Sequence of chain 1.A:
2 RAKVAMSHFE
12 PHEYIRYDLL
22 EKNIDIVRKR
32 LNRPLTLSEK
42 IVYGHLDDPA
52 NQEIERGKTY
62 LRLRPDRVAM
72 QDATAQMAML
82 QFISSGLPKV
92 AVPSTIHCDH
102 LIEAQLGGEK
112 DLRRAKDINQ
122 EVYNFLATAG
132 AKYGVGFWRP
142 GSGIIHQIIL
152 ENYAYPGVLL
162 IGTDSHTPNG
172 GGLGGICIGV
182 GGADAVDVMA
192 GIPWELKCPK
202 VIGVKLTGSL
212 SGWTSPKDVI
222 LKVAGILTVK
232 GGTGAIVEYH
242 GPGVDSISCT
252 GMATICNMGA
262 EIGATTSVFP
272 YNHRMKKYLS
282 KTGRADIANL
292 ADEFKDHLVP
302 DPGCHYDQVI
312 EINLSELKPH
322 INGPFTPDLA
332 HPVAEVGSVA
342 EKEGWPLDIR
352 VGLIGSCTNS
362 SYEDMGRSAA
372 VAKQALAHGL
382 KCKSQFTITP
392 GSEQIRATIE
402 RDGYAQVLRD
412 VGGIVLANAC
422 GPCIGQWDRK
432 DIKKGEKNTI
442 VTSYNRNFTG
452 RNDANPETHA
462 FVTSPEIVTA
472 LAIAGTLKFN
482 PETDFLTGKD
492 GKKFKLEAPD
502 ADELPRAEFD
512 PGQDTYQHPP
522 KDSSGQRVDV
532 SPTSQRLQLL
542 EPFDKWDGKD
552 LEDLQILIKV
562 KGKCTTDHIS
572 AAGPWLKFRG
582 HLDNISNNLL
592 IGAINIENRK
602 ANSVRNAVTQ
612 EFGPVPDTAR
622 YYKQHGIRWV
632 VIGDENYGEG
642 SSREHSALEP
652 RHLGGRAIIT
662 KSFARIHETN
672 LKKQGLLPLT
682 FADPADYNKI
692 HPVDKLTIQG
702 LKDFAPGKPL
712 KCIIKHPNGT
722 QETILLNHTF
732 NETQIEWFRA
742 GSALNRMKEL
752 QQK

Binding-site contacts:
Ligand atom O6 contacts residue GLY235 of chain 1.A at 3.4 Å.
Ligand atom C4 contacts residue ARG666 of chain 1.A at 4.0 Å.
Ligand atom O4 contacts residue ARG666 of chain 1.A at 3.3 Å.
Ligand atom O3 contacts residue ARG666 of chain 1.A at 4.1 Å.
Ligand atom C6 contacts residue GLY235 of chain 1.A at 3.8 Å.
Ligand atom C5 contacts residue GLY235 of chain 1.A at 3.8 Å.
Ligand atom O1 contacts residue LYS198 of chain 1.A at 4.3 Å.
Ligand atom O5 contacts residue GLY235 of chain 1.A at 4.3 Å.
Ligand atom C5 contacts residue LYS198 of chain 1.A at 4.0 Å.
Ligand atom O5 contacts residue GLY58 of chain 1.A at 4.3 Å.
Ligand atom O6 contacts residue THR234 of chain 1.A at 4.1 Å.
Ligand atom O3 contacts residue LYS198 of chain 1.A at 3.8 Å.
Ligand atom O4 contacts residue LYS198 of chain 1.A at 3.6 Å.
Ligand atom C1 contacts residue LYS198 of chain 1.A at 3.4 Å.
Ligand atom C5 contacts residue ARG666 of chain 1.A at 3.5 Å.
Ligand atom C1 contacts residue THR730 of chain 1.A at 4.1 Å.
Ligand atom C4 contacts residue GLY235 of chain 1.A at 3.7 Å.
Ligand atom O3 contacts residue THR266 of chain 1.A at 4.2 Å.
Ligand atom C3 contacts residue THR234 of chain 1.A at 4.3 Å.
Ligand atom C3 contacts residue GLY235 of chain 1.A at 4.3 Å.
Ligand atom O3 contacts residue GLY235 of chain 1.A at 3.1 Å.
Ligand atom O2 contacts residue LYS198 of chain 1.A at 2.6 Å (salt-bridge).
Ligand atom C6 contacts residue LYS198 of chain 1.A at 3.9 Å.
Ligand atom O5 contacts residue LYS198 of chain 1.A at 2.9 Å (salt-bridge).
Ligand atom C2 contacts residue LYS198 of chain 1.A at 3.8 Å.
Ligand atom C2 contacts residue GLU669 of chain 1.A at 4.4 Å.
Ligand atom C4 contacts residue THR234 of chain 1.A at 3.9 Å.
Ligand atom O2 contacts residue THR730 of chain 1.A at 3.3 Å.

A small-molecule ligand and the protein it binds are described below.
Small molecule (SMILES): O=C(O)CC(CC(=O)O)C(=O)O